The small molecule below binds the protein below.
Small molecule (SMILES): O=C(O)c1ccccc1NCc1ccco1

Sequence of chain 2.C:
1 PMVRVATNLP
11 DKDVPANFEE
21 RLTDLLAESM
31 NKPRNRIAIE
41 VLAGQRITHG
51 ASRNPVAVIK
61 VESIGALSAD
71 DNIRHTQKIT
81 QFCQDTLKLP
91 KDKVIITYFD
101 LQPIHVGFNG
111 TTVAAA

Binding-site contacts:
Ligand atom NAK contacts residue VAL106 of chain 2.C at 3.6 Å.
Ligand atom CAG contacts residue ARG36 of chain 2.C at 3.9 Å.
Ligand atom OAL contacts residue ARG36 of chain 2.C at 3.2 Å (salt-bridge).
Ligand atom CAF contacts residue ASN35 of chain 2.C at 4.0 Å.
Ligand atom CAM contacts residue PRO1 of chain 2.C at 3.2 Å (hydrophobic).
Ligand atom OAA contacts residue ILE64 of chain 2.C at 4.0 Å.
Ligand atom CAH contacts residue ARG36 of chain 2.C at 3.8 Å.
Ligand atom CAE contacts residue ARG36 of chain 2.C at 3.8 Å.
Ligand atom NAK contacts residue MET2 of chain 2.C at 3.7 Å.
Ligand atom OAB contacts residue PRO1 of chain 2.C at 3.2 Å.
Ligand atom OAA contacts residue PRO1 of chain 2.C at 2.6 Å (h-bond).
Ligand atom CAJ contacts residue ARG36 of chain 2.C at 4.1 Å.
Ligand atom CAO contacts residue ILE64 of chain 2.C at 4.1 Å (hydrophobic).
Ligand atom CAP contacts residue ILE64 of chain 2.C at 3.8 Å (hydrophobic).
Ligand atom CAN contacts residue MET2 of chain 2.C at 3.8 Å (hydrophobic).
Ligand atom CAE contacts residue PHE108 of chain 2.C at 3.4 Å (hydrophobic).
Ligand atom CAE contacts residue ASN35 of chain 2.C at 4.2 Å.
Ligand atom OAB contacts residue ILE64 of chain 2.C at 3.0 Å (h-bond).
Ligand atom CAN contacts residue ARG36 of chain 2.C at 3.8 Å.
Ligand atom OAL contacts residue ILE37 of chain 2.C at 4.0 Å.
Ligand atom CAJ contacts residue PRO1 of chain 2.C at 3.9 Å (hydrophobic).
Ligand atom OAL contacts residue PRO1 of chain 2.C at 3.9 Å.
Ligand atom OAL contacts residue MET2 of chain 2.C at 4.0 Å.
Ligand atom CAM contacts residue LYS32 of chain 2.C at 3.9 Å.
Ligand atom CAC contacts residue VAL113 of chain 2.C at 4.0 Å (hydrophobic).
Ligand atom CAP contacts residue PRO1 of chain 2.C at 4.1 Å (hydrophobic).
Ligand atom CAI contacts residue ILE64 of chain 2.C at 4.0 Å (hydrophobic).
Ligand atom CAC contacts residue ARG36 of chain 2.C at 3.6 Å.
Ligand atom CAM contacts residue ILE64 of chain 2.C at 3.7 Å (hydrophobic).
Ligand atom OAA contacts residue MET2 of chain 2.C at 3.4 Å (h-bond).
Ligand atom CAH contacts residue VAL113 of chain 2.C at 3.7 Å (hydrophobic).
Ligand atom CAD contacts residue ARG36 of chain 2.C at 4.2 Å.
Ligand atom OAB contacts residue SER63 of chain 2.C at 3.7 Å.
Ligand atom OAB contacts residue LYS32 of chain 2.C at 2.8 Å (salt-bridge).
Ligand atom CAJ contacts residue MET2 of chain 2.C at 2.7 Å (hydrophobic).
Ligand atom CAF contacts residue ILE37 of chain 2.C at 4.1 Å (hydrophobic).
Ligand atom CAI contacts residue LYS32 of chain 2.C at 3.7 Å.
Ligand atom CAF contacts residue ARG36 of chain 2.C at 3.6 Å.
Ligand atom CAG contacts residue PHE108 of chain 2.C at 3.7 Å (hydrophobic).
Ligand atom OAA contacts residue SER63 of chain 2.C at 4.1 Å.